The protein below binds the small molecule below.
Small molecule (SMILES): NCCN(CC#Cc1nc2c(N)ncnc2n1[C@@H]1O[C@H](CNC(=O)CC(=O)O)[C@@H](O)[C@H]1O)C[C@H]1O[C@@H](n2cnc3c(N)ncnc32)[C@H](O)[C@@H]1O

Binding-site contacts:
Ligand atom N3 contacts residue THR161 of chain 4.A at 3.6 Å.
Ligand atom C25 contacts residue TYR163 of chain 4.A at 3.6 Å (hydrophobic).
Ligand atom C26 contacts residue SER166 of chain 4.A at 3.0 Å.
Ligand atom C7 contacts residue THR161 of chain 4.A at 3.6 Å.
Ligand atom C8 contacts residue THR161 of chain 4.A at 3.3 Å.
Ligand atom N3 contacts residue SER158 of chain 4.A at 2.9 Å (h-bond).
Ligand atom C2 contacts residue GLY46 of chain 4.A at 3.7 Å.
Ligand atom N10 contacts residue ASP150 of chain 1.A at 3.1 Å (salt-bridge).
Ligand atom C5 contacts residue ASP45 of chain 4.A at 3.6 Å.
Ligand atom N2 contacts residue ASN122 of chain 4.A at 3.0 Å (h-bond).
Ligand atom O8 contacts residue GLU123 of chain 4.A at 2.6 Å (salt-bridge).
Ligand atom C26 contacts residue TYR163 of chain 4.A at 3.6 Å (hydrophobic).
Ligand atom O4 contacts residue TYR192 of chain 1.A at 3.6 Å.
Ligand atom O5 contacts residue ASP45 of chain 4.A at 2.7 Å (salt-bridge).
Ligand atom N6 contacts residue ASP45 of chain 4.A at 3.4 Å (salt-bridge).
Ligand atom O1 contacts residue ILE187 of chain 1.A at 3.7 Å.
Ligand atom N10 contacts residue TYR163 of chain 4.A at 3.7 Å.
Ligand atom O7 contacts residue GLU123 of chain 4.A at 2.6 Å (salt-bridge).
Ligand atom N10 contacts residue ALA185 of chain 1.A at 2.9 Å (h-bond).
Ligand atom C8 contacts residue PHE74 of chain 4.A at 3.6 Å (hydrophobic).
Ligand atom C14 contacts residue ILE187 of chain 1.A at 3.7 Å (hydrophobic).
Ligand atom C4 contacts residue ASP45 of chain 4.A at 3.5 Å.
Ligand atom C21 contacts residue GLU123 of chain 4.A at 3.4 Å.
Ligand atom N3 contacts residue TYR75 of chain 4.A at 3.5 Å (h-bond).
Ligand atom C22 contacts residue GLU123 of chain 4.A at 3.2 Å.
Ligand atom O7 contacts residue ASN122 of chain 4.A at 3.5 Å (h-bond).
Ligand atom N4 contacts residue PHE74 of chain 4.A at 3.4 Å.
Ligand atom C7 contacts residue ALA162 of chain 4.A at 3.5 Å (hydrophobic).
Ligand atom O7 contacts residue ALA162 of chain 4.A at 3.2 Å.
Ligand atom N12 contacts residue TYR163 of chain 4.A at 3.4 Å (h-bond).
Ligand atom C26 contacts residue ILE187 of chain 1.A at 3.6 Å (hydrophobic).
Ligand atom O7 contacts residue TYR163 of chain 4.A at 3.2 Å (h-bond).
Ligand atom O8 contacts residue ASN122 of chain 4.A at 3.1 Å (h-bond).
Ligand atom C9 contacts residue ASP45 of chain 4.A at 3.6 Å.
Ligand atom N11 contacts residue SER166 of chain 4.A at 2.8 Å (h-bond).
Ligand atom N11 contacts residue ILE187 of chain 1.A at 3.4 Å.
Ligand atom C6 contacts residue ALA162 of chain 4.A at 3.5 Å (hydrophobic).
Ligand atom N3 contacts residue ASN122 of chain 4.A at 3.0 Å (h-bond).
Ligand atom N4 contacts residue THR161 of chain 4.A at 2.6 Å (h-bond).
Ligand atom C17 contacts residue ASP45 of chain 4.A at 3.5 Å.

Sequence of chain 1.A:
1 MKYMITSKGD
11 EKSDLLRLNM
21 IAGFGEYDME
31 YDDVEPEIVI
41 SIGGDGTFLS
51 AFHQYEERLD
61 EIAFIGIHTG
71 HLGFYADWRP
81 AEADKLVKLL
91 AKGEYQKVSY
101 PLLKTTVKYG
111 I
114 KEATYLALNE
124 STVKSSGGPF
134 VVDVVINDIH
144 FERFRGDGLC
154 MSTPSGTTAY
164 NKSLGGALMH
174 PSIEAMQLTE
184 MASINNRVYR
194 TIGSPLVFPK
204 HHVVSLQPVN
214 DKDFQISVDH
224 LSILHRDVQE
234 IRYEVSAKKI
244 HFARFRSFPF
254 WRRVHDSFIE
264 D

Sequence of chain 4.A:
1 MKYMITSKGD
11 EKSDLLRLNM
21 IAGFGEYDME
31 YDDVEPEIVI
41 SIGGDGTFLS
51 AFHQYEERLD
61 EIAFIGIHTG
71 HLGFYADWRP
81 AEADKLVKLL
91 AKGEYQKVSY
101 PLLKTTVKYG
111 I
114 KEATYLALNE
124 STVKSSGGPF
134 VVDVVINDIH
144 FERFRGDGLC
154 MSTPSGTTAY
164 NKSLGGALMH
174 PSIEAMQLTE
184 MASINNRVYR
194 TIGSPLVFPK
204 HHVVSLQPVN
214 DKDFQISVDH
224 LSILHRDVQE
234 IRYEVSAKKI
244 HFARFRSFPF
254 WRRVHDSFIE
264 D